The protein below binds the small molecule below.
Small molecule (SMILES): Cc1cc(CCCCCCCOc2ccc(C3=NCCO3)cc2)on1

Sequence of chain 27.A:
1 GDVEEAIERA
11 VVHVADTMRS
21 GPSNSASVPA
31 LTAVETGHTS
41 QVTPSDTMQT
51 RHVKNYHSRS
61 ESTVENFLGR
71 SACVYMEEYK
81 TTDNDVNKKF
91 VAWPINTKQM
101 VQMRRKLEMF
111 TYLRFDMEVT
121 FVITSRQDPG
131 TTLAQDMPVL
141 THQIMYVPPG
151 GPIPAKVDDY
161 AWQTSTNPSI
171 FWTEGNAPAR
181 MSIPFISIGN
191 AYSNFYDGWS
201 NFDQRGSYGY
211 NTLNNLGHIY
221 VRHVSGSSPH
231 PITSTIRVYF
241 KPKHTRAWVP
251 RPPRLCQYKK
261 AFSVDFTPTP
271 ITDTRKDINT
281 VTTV

Sequence of chain 27.C:
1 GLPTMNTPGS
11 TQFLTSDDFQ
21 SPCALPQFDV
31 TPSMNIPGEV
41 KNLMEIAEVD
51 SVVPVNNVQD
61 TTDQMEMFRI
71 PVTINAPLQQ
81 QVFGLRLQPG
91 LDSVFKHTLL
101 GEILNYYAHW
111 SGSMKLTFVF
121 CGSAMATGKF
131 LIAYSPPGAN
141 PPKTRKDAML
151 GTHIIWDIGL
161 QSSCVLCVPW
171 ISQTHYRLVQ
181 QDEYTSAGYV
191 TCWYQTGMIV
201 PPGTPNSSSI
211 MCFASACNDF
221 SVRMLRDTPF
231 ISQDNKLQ

Binding-site contacts:
Ligand atom C6C contacts residue ILE186 of chain 27.A at 3.9 Å (hydrophobic).
Ligand atom O1 contacts residue W711 of chain 27.F at 3.7 Å.
Ligand atom N2 contacts residue W711 of chain 27.F at 2.9 Å.
Ligand atom C4B contacts residue ILE183 of chain 27.A at 4.0 Å (hydrophobic).
Ligand atom O1B contacts residue ILE95 of chain 27.A at 3.6 Å.
Ligand atom O1 contacts residue THR97 of chain 27.A at 3.4 Å (h-bond).
Ligand atom C6B contacts residue TYR146 of chain 27.A at 3.8 Å (hydrophobic).
Ligand atom C2B contacts residue ILE219 of chain 27.A at 3.8 Å (hydrophobic).
Ligand atom O1A contacts residue PHE121 of chain 27.A at 4.0 Å.
Ligand atom C5B contacts residue TYR146 of chain 27.A at 3.4 Å (hydrophobic).
Ligand atom C4 contacts residue TYR192 of chain 27.A at 3.5 Å (hydrophobic).
Ligand atom C1C contacts residue THR97 of chain 27.A at 3.9 Å.
Ligand atom C5B contacts residue ILE183 of chain 27.A at 3.7 Å (hydrophobic).
Ligand atom C6B contacts residue ILE183 of chain 27.A at 3.6 Å (hydrophobic).
Ligand atom C5A contacts residue ILE170 of chain 27.A at 3.8 Å (hydrophobic).
Ligand atom C2A contacts residue MET181 of chain 27.A at 3.7 Å (hydrophobic).
Ligand atom N3A contacts residue TYR146 of chain 27.A at 4.0 Å.
Ligand atom C31 contacts residue ASN214 of chain 27.A at 3.3 Å.
Ligand atom C4A contacts residue MET181 of chain 27.A at 3.6 Å (hydrophobic).
Ligand atom C2A contacts residue TYR146 of chain 27.A at 3.7 Å (hydrophobic).
Ligand atom C4A contacts residue ALA24 of chain 27.C at 4.0 Å (hydrophobic).
Ligand atom C5A contacts residue PRO168 of chain 27.A at 4.0 Å (hydrophobic).
Ligand atom N3A contacts residue ALA24 of chain 27.C at 3.8 Å.
Ligand atom C3C contacts residue TYR192 of chain 27.A at 4.0 Å (hydrophobic).
Ligand atom N3A contacts residue MET181 of chain 27.A at 3.3 Å.
Ligand atom C3B contacts residue ILE219 of chain 27.A at 3.8 Å (hydrophobic).
Ligand atom N2 contacts residue THR97 of chain 27.A at 3.7 Å.
Ligand atom C5A contacts residue ILE144 of chain 27.A at 3.7 Å (hydrophobic).
Ligand atom C1C contacts residue PHE115 of chain 27.A at 3.9 Å (hydrophobic).
Ligand atom C3C contacts residue LEU216 of chain 27.A at 3.7 Å (hydrophobic).
Ligand atom C4A contacts residue ILE170 of chain 27.A at 3.9 Å (hydrophobic).
Ligand atom C31 contacts residue W711 of chain 27.F at 3.0 Å.
Ligand atom C4C contacts residue MET117 of chain 27.A at 3.9 Å (hydrophobic).
Ligand atom C4B contacts residue TYR146 of chain 27.A at 3.7 Å (hydrophobic).
Ligand atom C1B contacts residue ILE183 of chain 27.A at 4.0 Å (hydrophobic).
Ligand atom C3 contacts residue W711 of chain 27.F at 3.3 Å.
Ligand atom C2C contacts residue LEU216 of chain 27.A at 3.7 Å (hydrophobic).
Ligand atom C4A contacts residue LEU14 of chain 28.C at 4.0 Å (hydrophobic).
Ligand atom C2C contacts residue THR97 of chain 27.A at 3.9 Å.
Ligand atom C31 contacts residue LEU216 of chain 27.A at 3.4 Å (hydrophobic).

Sequence of chain 28.C:
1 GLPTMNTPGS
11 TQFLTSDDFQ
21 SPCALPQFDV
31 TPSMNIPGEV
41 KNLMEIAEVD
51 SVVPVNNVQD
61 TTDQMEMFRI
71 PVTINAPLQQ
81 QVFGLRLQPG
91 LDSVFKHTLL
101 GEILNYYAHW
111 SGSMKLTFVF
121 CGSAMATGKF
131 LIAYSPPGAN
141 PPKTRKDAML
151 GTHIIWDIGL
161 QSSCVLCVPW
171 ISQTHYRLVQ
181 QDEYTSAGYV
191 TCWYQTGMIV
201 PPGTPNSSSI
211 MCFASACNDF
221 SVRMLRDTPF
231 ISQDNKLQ